Sequence of chain 1.A:
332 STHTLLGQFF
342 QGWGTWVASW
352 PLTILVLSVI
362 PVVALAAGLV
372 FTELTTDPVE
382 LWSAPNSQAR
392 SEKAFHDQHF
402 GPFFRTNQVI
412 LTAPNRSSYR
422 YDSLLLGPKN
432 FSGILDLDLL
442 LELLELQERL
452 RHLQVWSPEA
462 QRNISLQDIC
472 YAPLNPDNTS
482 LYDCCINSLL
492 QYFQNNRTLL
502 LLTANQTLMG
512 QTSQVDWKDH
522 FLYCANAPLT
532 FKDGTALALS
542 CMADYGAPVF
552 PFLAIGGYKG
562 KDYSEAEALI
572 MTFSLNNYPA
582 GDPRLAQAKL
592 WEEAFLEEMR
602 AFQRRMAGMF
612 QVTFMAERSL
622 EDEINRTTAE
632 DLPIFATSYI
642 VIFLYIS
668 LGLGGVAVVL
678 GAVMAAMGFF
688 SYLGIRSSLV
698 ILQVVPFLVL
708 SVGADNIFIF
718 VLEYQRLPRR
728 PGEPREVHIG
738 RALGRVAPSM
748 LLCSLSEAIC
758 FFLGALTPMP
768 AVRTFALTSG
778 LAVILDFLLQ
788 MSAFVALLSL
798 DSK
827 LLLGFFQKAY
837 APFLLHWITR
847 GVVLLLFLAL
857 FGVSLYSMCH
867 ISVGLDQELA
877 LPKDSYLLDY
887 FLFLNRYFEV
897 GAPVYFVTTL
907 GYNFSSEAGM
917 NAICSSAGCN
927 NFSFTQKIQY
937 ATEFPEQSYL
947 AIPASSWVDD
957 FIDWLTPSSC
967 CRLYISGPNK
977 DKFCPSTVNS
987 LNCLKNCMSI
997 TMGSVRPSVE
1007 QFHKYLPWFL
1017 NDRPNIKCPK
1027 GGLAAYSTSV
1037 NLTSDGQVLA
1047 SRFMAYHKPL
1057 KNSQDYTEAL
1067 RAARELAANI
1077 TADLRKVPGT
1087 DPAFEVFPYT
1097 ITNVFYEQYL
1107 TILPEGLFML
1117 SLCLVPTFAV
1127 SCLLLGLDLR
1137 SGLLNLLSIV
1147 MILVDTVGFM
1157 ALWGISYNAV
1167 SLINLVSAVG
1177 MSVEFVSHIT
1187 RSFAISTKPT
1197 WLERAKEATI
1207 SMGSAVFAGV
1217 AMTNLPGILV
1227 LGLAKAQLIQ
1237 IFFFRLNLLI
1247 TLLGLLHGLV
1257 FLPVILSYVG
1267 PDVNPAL

Binding-site contacts:
Ligand atom C4 contacts residue ASN497 of chain 1.A at 4.2 Å.
Ligand atom C1 contacts residue ASN497 of chain 1.A at 1.4 Å.
Ligand atom C2 contacts residue ASN497 of chain 1.A at 2.4 Å.
Ligand atom O7 contacts residue ASN497 of chain 1.A at 4.5 Å.
Ligand atom C3 contacts residue ASN497 of chain 1.A at 3.8 Å.
Ligand atom C6 contacts residue THR499 of chain 1.A at 4.3 Å.
Ligand atom N2 contacts residue ASN497 of chain 1.A at 2.9 Å (h-bond).
Ligand atom C5 contacts residue ASN497 of chain 1.A at 3.6 Å.
Ligand atom O5 contacts residue ASN497 of chain 1.A at 2.3 Å (h-bond).
Ligand atom O5 contacts residue LEU500 of chain 1.A at 3.9 Å.
Ligand atom C8 contacts residue ASN497 of chain 1.A at 4.4 Å.
Ligand atom O6 contacts residue LEU500 of chain 1.A at 4.2 Å.
Ligand atom O5 contacts residue THR499 of chain 1.A at 4.4 Å.
Ligand atom C7 contacts residue ASN497 of chain 1.A at 3.8 Å.

A small-molecule ligand and the protein it binds are described below.
Small molecule (SMILES): CC(=O)N[C@H]1[C@H](O[C@H]2[C@H](O)[C@@H](NC(C)=O)CO[C@@H]2CO)O[C@H](CO)[C@@H](O[C@@H]2O[C@H](CO)[C@@H](O)[C@H](O)[C@H]2NC(C)=O)[C@@H]1O